This small molecule binds to this protein.
Small molecule (SMILES): CC(=O)N[C@H]1[C@H](O[C@H]2[C@H](O)[C@@H](NC(C)=O)CO[C@@H]2CO[C@H]2O[C@@H](C)[C@@H](O)[C@@H](O)[C@@H]2O)O[C@H](CO)[C@@H](O)[C@@H]1O

Binding-site contacts:
Ligand atom O5 contacts residue ASN350 of chain 3.A at 2.3 Å (h-bond).
Ligand atom O6 contacts residue SER347 of chain 3.A at 4.0 Å.
Ligand atom C5 contacts residue GLY345 of chain 3.A at 4.4 Å.
Ligand atom C5 contacts residue ASP349 of chain 3.A at 4.2 Å.
Ligand atom C6 contacts residue SER347 of chain 3.A at 4.3 Å.
Ligand atom C5 contacts residue SER347 of chain 3.A at 4.2 Å.
Ligand atom C1 contacts residue ASN350 of chain 3.A at 4.4 Å.
Ligand atom C5 contacts residue ASN350 of chain 3.A at 3.7 Å.
Ligand atom O7 contacts residue ASN350 of chain 3.A at 3.5 Å.
Ligand atom C1 contacts residue SER347 of chain 3.A at 4.2 Å.
Ligand atom O5 contacts residue SER347 of chain 3.A at 3.5 Å.
Ligand atom O5 contacts residue SER347 of chain 3.A at 4.2 Å.
Ligand atom C1 contacts residue ASN350 of chain 3.A at 1.5 Å.
Ligand atom O5 contacts residue GLY345 of chain 3.A at 4.3 Å.
Ligand atom C3 contacts residue ASN350 of chain 3.A at 3.9 Å.
Ligand atom C8 contacts residue PHE346 of chain 3.A at 4.3 Å (hydrophobic).
Ligand atom C2 contacts residue ASN350 of chain 3.A at 2.5 Å.
Ligand atom C2 contacts residue GLY345 of chain 3.A at 4.4 Å.
Ligand atom C3 contacts residue GLY345 of chain 3.A at 4.5 Å.
Ligand atom C1 contacts residue GLY345 of chain 3.A at 3.9 Å.
Ligand atom O5 contacts residue ASN350 of chain 3.A at 3.8 Å.
Ligand atom C6 contacts residue ASP349 of chain 3.A at 3.2 Å.
Ligand atom N2 contacts residue ASN350 of chain 3.A at 3.0 Å (h-bond).
Ligand atom N2 contacts residue GLY345 of chain 3.A at 4.4 Å.
Ligand atom C5 contacts residue SER347 of chain 3.A at 4.3 Å.
Ligand atom C7 contacts residue ASN350 of chain 3.A at 3.8 Å.
Ligand atom O7 contacts residue GLY345 of chain 3.A at 3.3 Å (h-bond).
Ligand atom O7 contacts residue PRO344 of chain 3.A at 4.0 Å.
Ligand atom C6 contacts residue SER347 of chain 3.A at 3.2 Å.
Ligand atom C4 contacts residue ASN350 of chain 3.A at 4.3 Å.
Ligand atom C7 contacts residue GLY345 of chain 3.A at 4.5 Å.

Sequence of chain 3.A:
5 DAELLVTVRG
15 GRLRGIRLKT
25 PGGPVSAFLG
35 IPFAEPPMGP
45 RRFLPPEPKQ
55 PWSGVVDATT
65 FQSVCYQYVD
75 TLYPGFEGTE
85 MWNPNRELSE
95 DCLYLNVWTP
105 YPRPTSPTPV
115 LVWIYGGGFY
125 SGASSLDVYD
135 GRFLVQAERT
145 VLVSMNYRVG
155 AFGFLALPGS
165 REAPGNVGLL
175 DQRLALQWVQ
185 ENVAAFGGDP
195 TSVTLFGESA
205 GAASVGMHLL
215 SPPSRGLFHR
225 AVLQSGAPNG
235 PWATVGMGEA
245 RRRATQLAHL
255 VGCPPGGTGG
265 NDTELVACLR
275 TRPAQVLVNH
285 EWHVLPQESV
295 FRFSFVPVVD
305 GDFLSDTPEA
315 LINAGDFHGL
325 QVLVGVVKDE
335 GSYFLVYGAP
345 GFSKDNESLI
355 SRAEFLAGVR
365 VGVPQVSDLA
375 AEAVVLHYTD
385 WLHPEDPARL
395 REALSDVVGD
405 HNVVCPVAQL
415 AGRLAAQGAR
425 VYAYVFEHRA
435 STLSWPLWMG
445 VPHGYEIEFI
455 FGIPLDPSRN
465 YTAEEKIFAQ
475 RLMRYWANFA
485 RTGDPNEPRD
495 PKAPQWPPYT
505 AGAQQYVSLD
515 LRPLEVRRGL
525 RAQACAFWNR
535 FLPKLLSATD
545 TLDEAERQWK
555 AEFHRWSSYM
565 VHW